This small molecule binds to this protein.
Small molecule (SMILES): NC[C@H]1O[C@H](O[C@H]2[C@H](O)[C@@H](O[C@H]3O[C@H](CO)[C@@H](O)[C@H](N)[C@H]3O)[C@H](N)C[C@@H]2N)[C@H](O)[C@@H](O)[C@@H]1O

Binding-site contacts:
Ligand atom O11 contacts residue ASP218 of chain 1.A at 3.4 Å (salt-bridge).
Ligand atom N4 contacts residue ASP218 of chain 1.A at 3.1 Å (salt-bridge).
Ligand atom O7 contacts residue GLU256 of chain 1.A at 3.8 Å.
Ligand atom C15 contacts residue ASP241 of chain 1.A at 3.2 Å.
Ligand atom O14 contacts residue TYR299 of chain 1.A at 3.9 Å.
Ligand atom N3 contacts residue ASP218 of chain 1.A at 3.4 Å (salt-bridge).
Ligand atom N4 contacts residue ASP241 of chain 1.A at 2.4 Å (salt-bridge).
Ligand atom O15 contacts residue TRP292 of chain 1.A at 3.0 Å.
Ligand atom N2 contacts residue GLU260 of chain 1.A at 2.7 Å (salt-bridge).
Ligand atom O14 contacts residue ASP241 of chain 1.A at 3.2 Å (salt-bridge).
Ligand atom C16 contacts residue ASP241 of chain 1.A at 3.8 Å.
Ligand atom C16 contacts residue TYR299 of chain 1.A at 3.6 Å (hydrophobic).
Ligand atom C11 contacts residue GLU256 of chain 1.A at 3.8 Å.
Ligand atom C1 contacts residue TRP292 of chain 1.A at 3.8 Å (hydrophobic).
Ligand atom C6 contacts residue GLU259 of chain 1.A at 3.3 Å.
Ligand atom N2 contacts residue GLU259 of chain 1.A at 3.2 Å (salt-bridge).
Ligand atom C3 contacts residue GLU256 of chain 1.A at 3.3 Å.
Ligand atom N3 contacts residue ASP222 of chain 1.A at 3.4 Å (salt-bridge).
Ligand atom C4 contacts residue TRP292 of chain 1.A at 4.0 Å (hydrophobic).
Ligand atom N3 contacts residue HIS223 of chain 1.A at 3.9 Å.
Ligand atom O13 contacts residue ASP218 of chain 1.A at 2.9 Å (salt-bridge).
Ligand atom O9 contacts residue GLU256 of chain 1.A at 3.3 Å (salt-bridge).
Ligand atom N3 contacts residue SER220 of chain 1.A at 3.0 Å (h-bond).
Ligand atom C12 contacts residue SER220 of chain 1.A at 3.7 Å.
Ligand atom N1 contacts residue GLU259 of chain 1.A at 2.9 Å (salt-bridge).
Ligand atom O5 contacts residue TRP292 of chain 1.A at 3.3 Å.
Ligand atom O7 contacts residue GLU289 of chain 1.A at 3.0 Å (salt-bridge).
Ligand atom C18 contacts residue TYR299 of chain 1.A at 3.4 Å (hydrophobic).
Ligand atom C12 contacts residue GLU260 of chain 1.A at 3.3 Å.
Ligand atom C7 contacts residue SER220 of chain 1.A at 3.5 Å.
Ligand atom O6 contacts residue GLU256 of chain 1.A at 3.2 Å (salt-bridge).
Ligand atom C11 contacts residue GLU260 of chain 1.A at 3.4 Å.
Ligand atom C15 contacts residue ASP218 of chain 1.A at 3.2 Å.
Ligand atom N2 contacts residue GLU256 of chain 1.A at 3.0 Å (salt-bridge).
Ligand atom O6 contacts residue LYS288 of chain 1.A at 3.9 Å.
Ligand atom C14 contacts residue ASP218 of chain 1.A at 3.6 Å.
Ligand atom C5 contacts residue GLU259 of chain 1.A at 3.9 Å.
Ligand atom C2 contacts residue TRP292 of chain 1.A at 3.6 Å (hydrophobic).
Ligand atom C7 contacts residue ASP218 of chain 1.A at 3.4 Å.
Ligand atom C2 contacts residue GLU256 of chain 1.A at 3.8 Å.

Sequence of chain 1.A:
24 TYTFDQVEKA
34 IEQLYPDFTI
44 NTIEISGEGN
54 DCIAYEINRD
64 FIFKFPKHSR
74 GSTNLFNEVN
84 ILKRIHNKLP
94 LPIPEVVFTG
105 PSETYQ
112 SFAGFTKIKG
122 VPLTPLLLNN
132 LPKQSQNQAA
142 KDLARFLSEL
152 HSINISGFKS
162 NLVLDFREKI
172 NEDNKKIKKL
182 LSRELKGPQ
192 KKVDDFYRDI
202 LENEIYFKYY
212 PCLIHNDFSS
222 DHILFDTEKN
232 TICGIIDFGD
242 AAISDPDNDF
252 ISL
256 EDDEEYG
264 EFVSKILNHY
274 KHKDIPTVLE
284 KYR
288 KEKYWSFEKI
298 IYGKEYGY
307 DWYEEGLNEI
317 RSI